Sequence of chain 2.A:
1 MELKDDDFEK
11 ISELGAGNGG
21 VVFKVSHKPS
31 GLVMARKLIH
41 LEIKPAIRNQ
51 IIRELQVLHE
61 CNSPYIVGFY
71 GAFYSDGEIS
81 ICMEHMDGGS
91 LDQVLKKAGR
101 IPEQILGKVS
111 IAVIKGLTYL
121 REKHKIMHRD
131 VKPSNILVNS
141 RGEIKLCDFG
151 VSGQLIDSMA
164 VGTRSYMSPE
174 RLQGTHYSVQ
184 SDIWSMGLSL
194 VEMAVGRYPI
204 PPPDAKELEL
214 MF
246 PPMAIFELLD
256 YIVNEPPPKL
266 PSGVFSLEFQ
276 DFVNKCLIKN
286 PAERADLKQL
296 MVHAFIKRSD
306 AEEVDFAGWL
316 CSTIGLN

Binding-site contacts:
Ligand atom C15 contacts residue LYS37 of chain 2.A at 3.5 Å.
Ligand atom N2 contacts residue LYS37 of chain 2.A at 3.5 Å (salt-bridge).
Ligand atom N5 contacts residue GLY17 of chain 2.A at 3.1 Å (h-bond).
Ligand atom C10 contacts residue PHE149 of chain 2.A at 3.6 Å (hydrophobic).
Ligand atom C11 contacts residue LEU155 of chain 2.A at 3.6 Å (hydrophobic).
Ligand atom F1 contacts residue PHE149 of chain 2.A at 3.7 Å.
Ligand atom C14 contacts residue ASP148 of chain 2.A at 3.5 Å.
Ligand atom C14 contacts residue LYS37 of chain 2.A at 3.2 Å.
Ligand atom F3 contacts residue ILE81 of chain 2.A at 3.7 Å.
Ligand atom F2 contacts residue VAL151 of chain 2.A at 3.1 Å.
Ligand atom F3 contacts residue ASP148 of chain 2.A at 3.2 Å.
Ligand atom F3 contacts residue LYS37 of chain 2.A at 3.8 Å.
Ligand atom C2 contacts residue ASP148 of chain 2.A at 3.4 Å.
Ligand atom N2 contacts residue ASP148 of chain 2.A at 3.4 Å (salt-bridge).
Ligand atom C7 contacts residue PHE149 of chain 2.A at 3.8 Å (hydrophobic).
Ligand atom C16 contacts residue ATP1 of chain 2.B at 3.4 Å.
Ligand atom F2 contacts residue PHE149 of chain 2.A at 3.5 Å.
Ligand atom C5 contacts residue ASP148 of chain 2.A at 3.7 Å.
Ligand atom C5 contacts residue LEU58 of chain 2.A at 3.6 Å (hydrophobic).
Ligand atom C3 contacts residue ASP148 of chain 2.A at 3.7 Å.
Ligand atom F1 contacts residue LEU55 of chain 2.A at 3.3 Å.
Ligand atom N1 contacts residue ILE81 of chain 2.A at 3.6 Å.
Ligand atom C4 contacts residue ASP148 of chain 2.A at 3.8 Å.
Ligand atom C12 contacts residue PHE149 of chain 2.A at 3.3 Å (hydrophobic).
Ligand atom C4 contacts residue PHE149 of chain 2.A at 3.7 Å (hydrophobic).
Ligand atom N5 contacts residue ASN18 of chain 2.A at 3.1 Å (h-bond).
Ligand atom F1 contacts residue VAL151 of chain 2.A at 3.0 Å.
Ligand atom C11 contacts residue PHE149 of chain 2.A at 3.2 Å (hydrophobic).
Ligand atom N4 contacts residue MG1 of chain 2.C at 3.5 Å.
Ligand atom C15 contacts residue ATP1 of chain 2.B at 3.6 Å.
Ligand atom N3 contacts residue ASP148 of chain 2.A at 3.2 Å.
Ligand atom I1 contacts residue VAL67 of chain 2.A at 3.1 Å.
Ligand atom N5 contacts residue ATP1 of chain 2.B at 2.8 Å (h-bond).
Ligand atom F2 contacts residue GLY150 of chain 2.A at 3.8 Å.
Ligand atom C10 contacts residue LEU155 of chain 2.A at 3.7 Å (hydrophobic).
Ligand atom N3 contacts residue LYS37 of chain 2.A at 2.3 Å (salt-bridge).
Ligand atom N4 contacts residue ASP148 of chain 2.A at 3.5 Å (salt-bridge).
Ligand atom N4 contacts residue LYS37 of chain 2.A at 3.4 Å (salt-bridge).
Ligand atom F2 contacts residue SER152 of chain 2.A at 2.7 Å.
Ligand atom N4 contacts residue ATP1 of chain 2.B at 3.5 Å (h-bond).

A protein and the small-molecule ligand that binds it are described below.
Small molecule (SMILES): NCCNc1nnc(-c2ccc(F)c(F)c2Nc2ccc(I)cc2F)o1